Binding-site contacts:
Ligand atom C8 contacts residue ASN21 of chain 1.B at 4.2 Å.
Ligand atom C4 contacts residue ASN21 of chain 1.B at 4.3 Å.
Ligand atom C3 contacts residue ASN21 of chain 1.B at 3.9 Å.
Ligand atom C5 contacts residue ASN21 of chain 1.B at 3.6 Å.
Ligand atom C4 contacts residue GLU24 of chain 1.B at 4.3 Å.
Ligand atom C1 contacts residue GLU24 of chain 1.B at 3.2 Å.
Ligand atom O5 contacts residue GLU24 of chain 1.B at 3.2 Å (salt-bridge).
Ligand atom C5 contacts residue GLU24 of chain 1.B at 4.2 Å.
Ligand atom C7 contacts residue GLU24 of chain 1.B at 4.0 Å.
Ligand atom N2 contacts residue ASN21 of chain 1.B at 3.0 Å (h-bond).
Ligand atom C2 contacts residue ASN21 of chain 1.B at 2.7 Å.
Ligand atom C1 contacts residue ASN21 of chain 1.B at 1.5 Å.
Ligand atom O5 contacts residue ASN21 of chain 1.B at 2.4 Å (h-bond).
Ligand atom C8 contacts residue GLU24 of chain 1.B at 3.1 Å.
Ligand atom C7 contacts residue ASN21 of chain 1.B at 4.0 Å.
Ligand atom C2 contacts residue GLU24 of chain 1.B at 3.4 Å.
Ligand atom N2 contacts residue GLU24 of chain 1.B at 3.8 Å.

Sequence of chain 1.B:
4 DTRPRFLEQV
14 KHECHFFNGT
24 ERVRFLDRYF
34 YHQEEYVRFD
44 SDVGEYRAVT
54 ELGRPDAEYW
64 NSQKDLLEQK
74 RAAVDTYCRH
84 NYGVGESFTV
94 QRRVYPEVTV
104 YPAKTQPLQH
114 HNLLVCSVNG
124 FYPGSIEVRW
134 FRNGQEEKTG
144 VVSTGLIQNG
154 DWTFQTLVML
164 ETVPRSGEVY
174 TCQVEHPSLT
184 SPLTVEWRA

The protein below binds the small molecule below.
Small molecule (SMILES): CC(=O)N[C@@H]1[C@@H](O)[C@H](O)[C@@H](CO)O[C@H]1O